Sequence of chain 1.D:
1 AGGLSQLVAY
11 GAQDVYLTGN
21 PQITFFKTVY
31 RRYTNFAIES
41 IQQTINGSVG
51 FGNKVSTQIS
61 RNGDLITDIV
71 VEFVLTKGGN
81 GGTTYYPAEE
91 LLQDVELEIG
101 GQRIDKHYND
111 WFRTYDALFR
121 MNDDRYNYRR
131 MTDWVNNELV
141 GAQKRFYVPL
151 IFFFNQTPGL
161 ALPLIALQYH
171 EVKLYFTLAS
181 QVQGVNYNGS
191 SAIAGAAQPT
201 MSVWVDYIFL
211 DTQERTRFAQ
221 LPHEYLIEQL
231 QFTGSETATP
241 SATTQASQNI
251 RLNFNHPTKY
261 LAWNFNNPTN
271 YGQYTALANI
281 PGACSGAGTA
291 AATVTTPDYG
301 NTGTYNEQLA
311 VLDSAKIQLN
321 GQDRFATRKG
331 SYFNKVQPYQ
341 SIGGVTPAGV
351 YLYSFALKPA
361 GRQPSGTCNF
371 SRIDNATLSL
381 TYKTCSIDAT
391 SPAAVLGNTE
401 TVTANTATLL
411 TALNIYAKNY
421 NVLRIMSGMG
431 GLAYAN

Binding-site contacts:
Ligand atom O3 contacts residue VAL140 of chain 2.D at 4.3 Å.
Ligand atom O5 contacts residue ILE387 of chain 1.D at 4.0 Å.
Ligand atom C6 contacts residue VAL140 of chain 2.D at 3.9 Å (hydrophobic).
Ligand atom O5 contacts residue ALA394 of chain 1.D at 3.9 Å.
Ligand atom O6 contacts residue ALA394 of chain 1.D at 3.9 Å.
Ligand atom O4 contacts residue GLY141 of chain 2.D at 4.4 Å.
Ligand atom O6 contacts residue ILE387 of chain 1.D at 3.7 Å.
Ligand atom C6 contacts residue GLY397 of chain 1.D at 4.3 Å.
Ligand atom C5 contacts residue ASN398 of chain 1.D at 3.6 Å.
Ligand atom O4 contacts residue VAL140 of chain 2.D at 2.4 Å (h-bond).
Ligand atom O3 contacts residue LEU139 of chain 2.D at 4.1 Å.
Ligand atom C2 contacts residue ALA394 of chain 1.D at 4.1 Å (hydrophobic).
Ligand atom O2 contacts residue ASN398 of chain 1.D at 2.9 Å (h-bond).
Ligand atom C1 contacts residue GLY397 of chain 1.D at 4.4 Å.
Ligand atom C4 contacts residue ALA393 of chain 1.D at 4.2 Å (hydrophobic).
Ligand atom C3 contacts residue ASN398 of chain 1.D at 3.7 Å.
Ligand atom C6 contacts residue ASP388 of chain 1.D at 4.3 Å.
Ligand atom C5 contacts residue VAL140 of chain 2.D at 4.2 Å (hydrophobic).
Ligand atom O2 contacts residue GLY397 of chain 1.D at 2.9 Å (h-bond).
Ligand atom O3 contacts residue ALA393 of chain 1.D at 2.8 Å (h-bond).
Ligand atom C2 contacts residue ASN398 of chain 1.D at 2.4 Å.
Ligand atom O2 contacts residue ALA393 of chain 1.D at 3.6 Å.
Ligand atom C2 contacts residue GLY397 of chain 1.D at 3.8 Å.
Ligand atom C6 contacts residue SER386 of chain 1.D at 3.7 Å.
Ligand atom C3 contacts residue GLY397 of chain 1.D at 4.1 Å.
Ligand atom O6 contacts residue ASP388 of chain 1.D at 3.2 Å (salt-bridge).
Ligand atom C3 contacts residue VAL140 of chain 2.D at 4.4 Å (hydrophobic).
Ligand atom O6 contacts residue SER386 of chain 1.D at 3.8 Å.
Ligand atom C4 contacts residue VAL140 of chain 2.D at 3.3 Å (hydrophobic).
Ligand atom C6 contacts residue ILE387 of chain 1.D at 4.2 Å (hydrophobic).
Ligand atom C4 contacts residue GLY397 of chain 1.D at 3.5 Å.
Ligand atom C3 contacts residue ALA393 of chain 1.D at 3.3 Å (hydrophobic).
Ligand atom C1 contacts residue ALA394 of chain 1.D at 4.0 Å (hydrophobic).
Ligand atom C6 contacts residue GLY141 of chain 2.D at 4.0 Å.
Ligand atom C5 contacts residue GLY397 of chain 1.D at 4.0 Å.
Ligand atom C4 contacts residue ASN398 of chain 1.D at 4.1 Å.
Ligand atom C1 contacts residue ASN398 of chain 1.D at 1.4 Å.
Ligand atom O5 contacts residue ASN398 of chain 1.D at 2.3 Å (h-bond).
Ligand atom C4 contacts residue ALA394 of chain 1.D at 4.3 Å (hydrophobic).

The protein below binds the small molecule below.
Small molecule (SMILES): C[C@@H]1O[C@@H](O[C@H]2[C@H](O[C@@H]3OC[C@@H](O)[C@H](O)[C@H]3O)[C@@H](CO)OC[C@@H]2O)[C@@H](O[C@H]2O[C@H](CO)[C@H](O)[C@H](O)[C@H]2O)[C@H](O[C@H]2O[C@H](C)[C@@H](O)[C@H](O[C@H]3O[C@H](CO)[C@@H](O)[C@H](O)[C@@H]3O)[C@@H]2O)[C@@H]1O[C@@H]1OC[C@@H](O)[C@H](O)[C@H]1O

Sequence of chain 2.D:
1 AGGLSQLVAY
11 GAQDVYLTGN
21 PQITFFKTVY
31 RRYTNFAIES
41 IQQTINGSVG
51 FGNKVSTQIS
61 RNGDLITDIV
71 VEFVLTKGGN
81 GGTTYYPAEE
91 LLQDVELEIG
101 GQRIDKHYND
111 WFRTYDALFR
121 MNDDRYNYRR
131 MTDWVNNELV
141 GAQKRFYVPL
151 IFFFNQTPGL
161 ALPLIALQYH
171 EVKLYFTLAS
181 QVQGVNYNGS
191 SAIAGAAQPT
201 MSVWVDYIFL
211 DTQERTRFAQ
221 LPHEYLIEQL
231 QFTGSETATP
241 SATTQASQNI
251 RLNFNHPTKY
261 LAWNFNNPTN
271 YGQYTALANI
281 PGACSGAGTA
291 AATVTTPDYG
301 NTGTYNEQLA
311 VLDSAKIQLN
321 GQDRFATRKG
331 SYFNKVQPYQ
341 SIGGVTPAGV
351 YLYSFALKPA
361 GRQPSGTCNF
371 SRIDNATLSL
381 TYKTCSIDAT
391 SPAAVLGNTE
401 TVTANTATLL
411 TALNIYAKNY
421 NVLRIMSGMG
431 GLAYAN